Sequence of chain 1.B:
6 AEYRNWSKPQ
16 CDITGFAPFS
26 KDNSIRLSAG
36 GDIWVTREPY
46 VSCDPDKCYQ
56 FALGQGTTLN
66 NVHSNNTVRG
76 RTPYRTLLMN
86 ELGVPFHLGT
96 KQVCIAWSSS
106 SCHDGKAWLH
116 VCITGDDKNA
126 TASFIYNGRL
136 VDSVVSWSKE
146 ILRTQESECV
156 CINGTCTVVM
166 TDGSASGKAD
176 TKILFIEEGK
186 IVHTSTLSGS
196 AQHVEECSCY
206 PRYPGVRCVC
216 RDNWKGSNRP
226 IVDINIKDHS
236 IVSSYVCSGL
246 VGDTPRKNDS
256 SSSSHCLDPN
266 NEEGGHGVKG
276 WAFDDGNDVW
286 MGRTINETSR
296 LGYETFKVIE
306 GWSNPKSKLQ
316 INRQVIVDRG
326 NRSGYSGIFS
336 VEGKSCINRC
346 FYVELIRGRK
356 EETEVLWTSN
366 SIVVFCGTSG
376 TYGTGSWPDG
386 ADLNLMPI

This protein binds this small molecule.
Small molecule (SMILES): CC(=O)N[C@H]1[C@H]([C@H](O)[C@H](O)CO)O[C@@](OC[C@H]2O[C@@H](O)[C@H](O)[C@@H](O)[C@H]2O)(C(=O)O)C[C@@H]1O

Binding-site contacts:
Ligand atom C1 contacts residue ARG216 of chain 1.B at 3.8 Å.
Ligand atom C9 contacts residue ARG216 of chain 1.B at 4.2 Å.
Ligand atom C3 contacts residue GLU43 of chain 1.B at 4.0 Å.
Ligand atom C8 contacts residue GLU200 of chain 1.B at 4.1 Å.
Ligand atom O1B contacts residue ARG295 of chain 1.B at 2.9 Å (salt-bridge).
Ligand atom O1A contacts residue ARG42 of chain 1.B at 3.3 Å (salt-bridge).
Ligand atom C1 contacts residue ARG42 of chain 1.B at 4.2 Å.
Ligand atom O9 contacts residue ALA170 of chain 1.B at 3.6 Å.
Ligand atom C1 contacts residue ARG295 of chain 1.B at 3.6 Å.
Ligand atom O4 contacts residue GLU43 of chain 1.B at 3.4 Å (salt-bridge).
Ligand atom C9 contacts residue ASN218 of chain 1.B at 3.7 Å.
Ligand atom O6 contacts residue TYR330 of chain 1.B at 4.1 Å.
Ligand atom O9 contacts residue ARG148 of chain 1.B at 3.6 Å (salt-bridge).
Ligand atom C3 contacts residue TYR330 of chain 1.B at 3.9 Å (hydrophobic).
Ligand atom C6 contacts residue GLU201 of chain 1.B at 4.1 Å.
Ligand atom O8 contacts residue GLU200 of chain 1.B at 3.6 Å.
Ligand atom N5 contacts residue GLU201 of chain 1.B at 4.3 Å.
Ligand atom C6 contacts residue TYR330 of chain 1.B at 3.7 Å (hydrophobic).
Ligand atom O1B contacts residue ARG216 of chain 1.B at 3.1 Å (salt-bridge).
Ligand atom C4 contacts residue GLU43 of chain 1.B at 3.9 Å.
Ligand atom C11 contacts residue TRP102 of chain 1.B at 4.3 Å (hydrophobic).
Ligand atom O8 contacts residue GLU201 of chain 1.B at 3.6 Å.
Ligand atom O9 contacts residue GLU200 of chain 1.B at 2.5 Å (salt-bridge).
Ligand atom O1A contacts residue TYR330 of chain 1.B at 3.1 Å (h-bond).
Ligand atom C2 contacts residue TYR330 of chain 1.B at 3.8 Å (hydrophobic).
Ligand atom C8 contacts residue ARG216 of chain 1.B at 3.5 Å.
Ligand atom C3 contacts residue ARG42 of chain 1.B at 3.8 Å.
Ligand atom O10 contacts residue ARG76 of chain 1.B at 3.1 Å (salt-bridge).
Ligand atom C9 contacts residue GLU200 of chain 1.B at 3.3 Å.
Ligand atom O1B contacts residue HIS271 of chain 1.B at 3.6 Å.
Ligand atom C1 contacts residue TYR330 of chain 1.B at 3.2 Å (hydrophobic).
Ligand atom O1A contacts residue ARG216 of chain 1.B at 4.2 Å.
Ligand atom C10 contacts residue ARG76 of chain 1.B at 4.2 Å.
Ligand atom C11 contacts residue ARG148 of chain 1.B at 3.9 Å.
Ligand atom O8 contacts residue ARG216 of chain 1.B at 3.3 Å.
Ligand atom O1B contacts residue TYR330 of chain 1.B at 3.5 Å (h-bond).
Ligand atom C11 contacts residue ILE146 of chain 1.B at 4.2 Å (hydrophobic).
Ligand atom O1A contacts residue ARG295 of chain 1.B at 3.1 Å (salt-bridge).
Ligand atom C9 contacts residue ALA170 of chain 1.B at 3.8 Å (hydrophobic).
Ligand atom C4 contacts residue TYR330 of chain 1.B at 3.7 Å (hydrophobic).